Sequence of chain 42.E:
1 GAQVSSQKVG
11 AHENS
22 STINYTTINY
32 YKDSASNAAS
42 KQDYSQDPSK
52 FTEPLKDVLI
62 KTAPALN

This small molecule binds to this protein.
Small molecule (SMILES): CC[C@H](C)[C@H](N)C(=O)N[C@@H](CO)C(=O)N[C@@H](CCC(=O)O)C(=O)N[C@H](C=O)C(C)C

Binding-site contacts:
Ligand atom CA contacts residue VAL4 of chain 42.E at 3.5 Å (hydrophobic).
Ligand atom CA contacts residue ALA2 of chain 42.E at 3.8 Å (hydrophobic).
Ligand atom CG2 contacts residue VAL4 of chain 42.E at 3.4 Å (hydrophobic).
Ligand atom CB contacts residue VAL4 of chain 42.E at 4.0 Å (hydrophobic).
Ligand atom CB contacts residue GLN3 of chain 42.E at 4.1 Å.
Ligand atom N contacts residue VAL4 of chain 42.E at 3.0 Å (h-bond).
Ligand atom C contacts residue ALA2 of chain 42.E at 3.6 Å (hydrophobic).
Ligand atom CA contacts residue VAL4 of chain 42.E at 4.0 Å (hydrophobic).
Ligand atom N contacts residue VAL4 of chain 42.E at 4.1 Å.
Ligand atom C contacts residue VAL4 of chain 42.E at 4.5 Å (hydrophobic).
Ligand atom N contacts residue ALA2 of chain 42.E at 2.8 Å (h-bond).
Ligand atom C contacts residue GLN3 of chain 42.E at 3.8 Å.
Ligand atom CG2 contacts residue GLN3 of chain 42.E at 3.9 Å.
Ligand atom CA contacts residue GLN3 of chain 42.E at 4.3 Å.
Ligand atom CB contacts residue ALA2 of chain 42.E at 3.5 Å (hydrophobic).
Ligand atom CG2 contacts residue ALA2 of chain 42.E at 4.3 Å (hydrophobic).
Ligand atom OG contacts residue GLN3 of chain 42.E at 3.3 Å (h-bond).
Ligand atom OE2 contacts residue VAL4 of chain 42.E at 3.6 Å.
Ligand atom CB contacts residue ALA2 of chain 42.E at 4.0 Å (hydrophobic).
Ligand atom CG1 contacts residue GLN3 of chain 42.E at 3.0 Å.
Ligand atom CB contacts residue GLN3 of chain 42.E at 3.6 Å.
Ligand atom CA contacts residue ALA2 of chain 42.E at 3.4 Å (hydrophobic).
Ligand atom C contacts residue ALA2 of chain 42.E at 4.2 Å (hydrophobic).
Ligand atom O contacts residue VAL4 of chain 42.E at 4.2 Å.
Ligand atom CD contacts residue VAL4 of chain 42.E at 3.8 Å (hydrophobic).
Ligand atom O contacts residue GLN3 of chain 42.E at 3.0 Å (h-bond).
Ligand atom C contacts residue VAL4 of chain 42.E at 4.4 Å (hydrophobic).
Ligand atom OE1 contacts residue VAL4 of chain 42.E at 3.3 Å (h-bond).
Ligand atom O contacts residue VAL4 of chain 42.E at 4.4 Å.
Ligand atom N contacts residue GLN3 of chain 42.E at 4.5 Å.
Ligand atom C contacts residue VAL4 of chain 42.E at 3.5 Å (hydrophobic).
Ligand atom N contacts residue ALA2 of chain 42.E at 4.3 Å.
Ligand atom CB contacts residue VAL4 of chain 42.E at 4.2 Å (hydrophobic).
Ligand atom CG2 contacts residue SER5 of chain 42.E at 3.2 Å.